Sequence of chain 1.A:
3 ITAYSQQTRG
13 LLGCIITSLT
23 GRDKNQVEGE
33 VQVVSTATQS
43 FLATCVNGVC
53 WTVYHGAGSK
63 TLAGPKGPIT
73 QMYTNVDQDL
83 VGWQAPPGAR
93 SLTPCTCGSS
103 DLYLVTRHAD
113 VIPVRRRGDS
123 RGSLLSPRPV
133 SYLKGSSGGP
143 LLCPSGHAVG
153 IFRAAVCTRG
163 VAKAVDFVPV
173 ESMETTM

Binding-site contacts:
Ligand atom C5 contacts residue SER139 of chain 1.A at 3.5 Å.
Ligand atom N36 contacts residue ASP81 of chain 1.A at 3.4 Å.
Ligand atom N4 contacts residue ARG155 of chain 1.A at 3.0 Å (salt-bridge).
Ligand atom C38 contacts residue ARG155 of chain 1.A at 3.6 Å.
Ligand atom O12 contacts residue LYS136 of chain 1.A at 3.1 Å (salt-bridge).
Ligand atom C47 contacts residue VAL78 of chain 1.A at 3.7 Å (hydrophobic).
Ligand atom C6 contacts residue LEU135 of chain 1.A at 3.3 Å (hydrophobic).
Ligand atom N30 contacts residue ALA156 of chain 1.A at 3.7 Å.
Ligand atom O9 contacts residue HIS57 of chain 1.A at 3.0 Å.
Ligand atom O8 contacts residue SER138 of chain 1.A at 3.4 Å (h-bond).
Ligand atom O46 contacts residue ARG155 of chain 1.A at 3.4 Å (salt-bridge).
Ligand atom O8 contacts residue SER139 of chain 1.A at 3.5 Å (h-bond).
Ligand atom O8 contacts residue GLY137 of chain 1.A at 2.9 Å (h-bond).
Ligand atom C11 contacts residue ARG155 of chain 1.A at 3.6 Å.
Ligand atom C10 contacts residue LYS136 of chain 1.A at 3.5 Å.
Ligand atom C3 contacts residue PHE154 of chain 1.A at 3.4 Å (hydrophobic).
Ligand atom C49 contacts residue ARG155 of chain 1.A at 3.4 Å.
Ligand atom C24 contacts residue ALA157 of chain 1.A at 3.5 Å (hydrophobic).
Ligand atom C10 contacts residue LEU135 of chain 1.A at 3.5 Å (hydrophobic).
Ligand atom N30 contacts residue ALA157 of chain 1.A at 3.0 Å (h-bond).
Ligand atom N4 contacts residue HIS57 of chain 1.A at 3.6 Å.
Ligand atom C38 contacts residue ASP168 of chain 1.A at 3.6 Å.
Ligand atom C7 contacts residue HIS57 of chain 1.A at 3.7 Å.
Ligand atom O9 contacts residue SER139 of chain 1.A at 3.3 Å (h-bond).
Ligand atom C14 contacts residue HIS57 of chain 1.A at 3.6 Å.
Ligand atom C41 contacts residue ARG123 of chain 1.A at 3.6 Å.
Ligand atom O19 contacts residue ALA156 of chain 1.A at 3.3 Å.
Ligand atom N21 contacts residue ALA157 of chain 1.A at 2.9 Å (h-bond).
Ligand atom C47 contacts residue TYR56 of chain 1.A at 3.6 Å (hydrophobic).
Ligand atom O8 contacts residue LEU135 of chain 1.A at 3.6 Å.
Ligand atom C37 contacts residue ASP81 of chain 1.A at 3.6 Å.
Ligand atom C32 contacts residue ASP81 of chain 1.A at 3.6 Å.
Ligand atom C49 contacts residue ASP79 of chain 1.A at 3.7 Å.
Ligand atom C6 contacts residue LYS136 of chain 1.A at 3.6 Å.
Ligand atom C10 contacts residue VAL132 of chain 1.A at 3.3 Å (hydrophobic).
Ligand atom C27 contacts residue CYS159 of chain 1.A at 3.7 Å (hydrophobic).
Ligand atom O19 contacts residue ALA157 of chain 1.A at 2.9 Å (h-bond).
Ligand atom C27 contacts residue ALA157 of chain 1.A at 3.6 Å (hydrophobic).
Ligand atom C45 contacts residue HIS57 of chain 1.A at 3.5 Å.
Ligand atom C43 contacts residue ARG155 of chain 1.A at 3.5 Å.

A small-molecule ligand and the protein it binds are described below.
Small molecule (SMILES): C=C[C@@H]1C[C@]1(NC(=O)[C@@H]1C[C@@H](Oc2cc(-c3ccccc3)nc3cc(OC)ccc23)CN1C(=O)[C@@H](NC(=O)NC(C)(C)C)C(C)(C)C)C(=O)O